Sequence of chain 1.G:
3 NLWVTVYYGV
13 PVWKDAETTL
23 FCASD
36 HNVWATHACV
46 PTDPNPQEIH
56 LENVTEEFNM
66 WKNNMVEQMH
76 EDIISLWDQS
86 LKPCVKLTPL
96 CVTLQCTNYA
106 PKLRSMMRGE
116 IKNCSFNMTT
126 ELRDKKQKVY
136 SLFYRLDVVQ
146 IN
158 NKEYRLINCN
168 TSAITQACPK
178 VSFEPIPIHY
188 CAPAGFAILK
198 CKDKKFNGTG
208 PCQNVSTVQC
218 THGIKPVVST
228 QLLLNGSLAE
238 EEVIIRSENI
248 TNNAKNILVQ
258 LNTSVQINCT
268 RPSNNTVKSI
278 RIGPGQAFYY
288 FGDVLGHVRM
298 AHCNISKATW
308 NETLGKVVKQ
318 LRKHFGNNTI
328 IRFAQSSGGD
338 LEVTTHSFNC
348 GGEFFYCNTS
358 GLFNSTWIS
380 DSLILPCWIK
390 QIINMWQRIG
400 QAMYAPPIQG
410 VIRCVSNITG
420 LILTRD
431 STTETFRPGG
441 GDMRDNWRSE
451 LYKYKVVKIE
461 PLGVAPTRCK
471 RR

Binding-site contacts:
Ligand atom O7 contacts residue HIS321 of chain 1.G at 3.0 Å.
Ligand atom O7 contacts residue ASN204 of chain 1.G at 3.1 Å (h-bond).
Ligand atom C8 contacts residue ILE242 of chain 1.G at 4.2 Å (hydrophobic).
Ligand atom C2 contacts residue ASN204 of chain 1.G at 2.4 Å.
Ligand atom C8 contacts residue ASN204 of chain 1.G at 4.3 Å.
Ligand atom C3 contacts residue ASN204 of chain 1.G at 3.7 Å.
Ligand atom C8 contacts residue ILE247 of chain 1.G at 4.0 Å (hydrophobic).
Ligand atom C1 contacts residue ASN204 of chain 1.G at 1.4 Å.
Ligand atom N2 contacts residue ASN204 of chain 1.G at 2.8 Å (h-bond).
Ligand atom C8 contacts residue HIS321 of chain 1.G at 4.5 Å.
Ligand atom O5 contacts residue ASN204 of chain 1.G at 2.4 Å (h-bond).
Ligand atom C2 contacts residue THR206 of chain 1.G at 4.5 Å.
Ligand atom C8 contacts residue ARG243 of chain 1.G at 4.4 Å.
Ligand atom C5 contacts residue ASN204 of chain 1.G at 3.7 Å.
Ligand atom C4 contacts residue ASN204 of chain 1.G at 4.2 Å.
Ligand atom C1 contacts residue THR206 of chain 1.G at 3.5 Å.
Ligand atom O7 contacts residue ILE242 of chain 1.G at 4.1 Å.
Ligand atom C7 contacts residue ILE242 of chain 1.G at 4.5 Å (hydrophobic).
Ligand atom C8 contacts residue SER244 of chain 1.G at 3.3 Å.
Ligand atom C7 contacts residue ASN204 of chain 1.G at 3.2 Å.
Ligand atom C5 contacts residue THR206 of chain 1.G at 4.0 Å.
Ligand atom O5 contacts residue THR206 of chain 1.G at 4.0 Å.
Ligand atom C3 contacts residue THR206 of chain 1.G at 4.4 Å.
Ligand atom C7 contacts residue HIS321 of chain 1.G at 3.9 Å.

A protein and the small-molecule ligand that binds it are described below.
Small molecule (SMILES): CC(=O)N[C@@H]1[C@@H](O)[C@H](O)[C@@H](CO)O[C@H]1O